Sequence of chain 1.C:
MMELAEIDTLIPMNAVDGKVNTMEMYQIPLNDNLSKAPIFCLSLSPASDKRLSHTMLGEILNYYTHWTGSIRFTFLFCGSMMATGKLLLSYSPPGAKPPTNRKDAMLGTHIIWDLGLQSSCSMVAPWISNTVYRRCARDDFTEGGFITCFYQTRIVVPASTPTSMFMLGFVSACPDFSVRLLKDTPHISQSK

The small molecule below binds the protein below.
Small molecule (SMILES): CC[C@H](C)[C@H](NC(=O)[C@@H](N)CC(C)C)C(=O)NCC(=O)N[C@@H](CCCN=C(N)N)C(=O)N[C@H](C=O)[C@@H](C)O

Binding-site contacts:
Ligand atom N contacts residue LYS234 of chain 1.C at 3.6 Å.
Ligand atom C contacts residue THR88 of chain 2.A at 4.2 Å.
Ligand atom O contacts residue SER86 of chain 2.A at 2.8 Å (h-bond).
Ligand atom CZ contacts residue PHE100 of chain 2.A at 4.1 Å (hydrophobic).
Ligand atom CG contacts residue SER86 of chain 2.A at 4.2 Å.
Ligand atom CA contacts residue LYS234 of chain 1.C at 2.5 Å.
Ligand atom O contacts residue LYS98 of chain 2.A at 3.8 Å.
Ligand atom NE contacts residue ASN101 of chain 2.A at 3.0 Å (h-bond).
Ligand atom NH2 contacts residue LYS98 of chain 2.A at 2.7 Å (salt-bridge).
Ligand atom O contacts residue THR88 of chain 2.A at 3.7 Å.
Ligand atom NH1 contacts residue LYS98 of chain 2.A at 3.7 Å.
Ligand atom NH2 contacts residue SER86 of chain 2.A at 3.5 Å (h-bond).
Ligand atom CA contacts residue SER233 of chain 1.C at 3.6 Å.
Ligand atom C contacts residue SER86 of chain 2.A at 3.6 Å.
Ligand atom NH2 contacts residue LYS97 of chain 2.A at 3.6 Å (salt-bridge).
Ligand atom NH1 contacts residue SER86 of chain 2.A at 3.4 Å (h-bond).
Ligand atom NH1 contacts residue THR88 of chain 2.A at 3.8 Å.
Ligand atom C contacts residue LYS98 of chain 2.A at 3.7 Å.
Ligand atom CZ contacts residue LYS98 of chain 2.A at 3.7 Å.
Ligand atom NH2 contacts residue PHE100 of chain 2.A at 2.8 Å (h-bond).
Ligand atom NH1 contacts residue LEU87 of chain 2.A at 3.9 Å.
Ligand atom CA contacts residue SER86 of chain 2.A at 4.0 Å.
Ligand atom N contacts residue SER233 of chain 1.C at 3.0 Å (h-bond).
Ligand atom N contacts residue LYS234 of chain 1.C at 1.5 Å.
Ligand atom C contacts residue LYS234 of chain 1.C at 3.0 Å.
Ligand atom CZ contacts residue ASN101 of chain 2.A at 3.7 Å.
Ligand atom N contacts residue SER86 of chain 2.A at 4.0 Å.
Ligand atom CD contacts residue SER86 of chain 2.A at 3.5 Å.
Ligand atom CD2 contacts residue ILE84 of chain 2.A at 3.9 Å (hydrophobic).
Ligand atom CB contacts residue SER86 of chain 2.A at 3.9 Å.
Ligand atom CZ contacts residue LEU87 of chain 2.A at 4.2 Å (hydrophobic).
Ligand atom CD1 contacts residue ILE84 of chain 2.A at 4.0 Å (hydrophobic).
Ligand atom CD contacts residue ASN101 of chain 2.A at 3.2 Å.
Ligand atom CZ contacts residue SER86 of chain 2.A at 3.2 Å.
Ligand atom NE contacts residue SER86 of chain 2.A at 3.6 Å.
Ligand atom NH2 contacts residue LEU87 of chain 2.A at 3.9 Å.
Ligand atom CB contacts residue LYS234 of chain 1.C at 3.9 Å.
Ligand atom NH2 contacts residue ASN101 of chain 2.A at 3.7 Å.
Ligand atom CB contacts residue SER233 of chain 1.C at 4.1 Å.
Ligand atom O contacts residue LYS234 of chain 1.C at 3.4 Å.

Sequence of chain 2.A:
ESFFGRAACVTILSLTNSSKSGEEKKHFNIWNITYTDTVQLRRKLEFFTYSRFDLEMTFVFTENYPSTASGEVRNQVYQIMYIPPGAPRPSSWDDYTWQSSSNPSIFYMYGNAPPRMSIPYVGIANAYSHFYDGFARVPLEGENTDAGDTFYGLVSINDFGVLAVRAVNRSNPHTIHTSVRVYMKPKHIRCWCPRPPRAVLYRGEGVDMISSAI